Sequence of chain 15.A:
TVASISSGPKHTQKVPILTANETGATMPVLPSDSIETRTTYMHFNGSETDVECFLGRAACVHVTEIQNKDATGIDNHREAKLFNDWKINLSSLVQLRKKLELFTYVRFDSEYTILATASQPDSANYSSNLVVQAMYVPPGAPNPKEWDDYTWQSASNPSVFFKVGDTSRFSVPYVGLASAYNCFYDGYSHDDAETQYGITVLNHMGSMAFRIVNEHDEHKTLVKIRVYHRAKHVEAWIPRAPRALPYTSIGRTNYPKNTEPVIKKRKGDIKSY

Binding-site contacts:
Ligand atom C4A contacts residue PRO174 of chain 15.A at 3.3 Å (hydrophobic).
Ligand atom C4C contacts residue TYR128 of chain 15.A at 3.5 Å (hydrophobic).
Ligand atom C5A contacts residue ALA150 of chain 15.A at 3.2 Å (hydrophobic).
Ligand atom C5 contacts residue LEU106 of chain 15.A at 3.5 Å (hydrophobic).
Ligand atom C6B contacts residue VAL188 of chain 15.A at 3.8 Å (hydrophobic).
Ligand atom C1B contacts residue VAL188 of chain 15.A at 3.8 Å (hydrophobic).
Ligand atom CL2 contacts residue ILE104 of chain 15.A at 3.1 Å.
Ligand atom C4A contacts residue SER175 of chain 15.A at 3.8 Å.
Ligand atom C3D contacts residue LEU116 of chain 15.A at 3.6 Å (hydrophobic).
Ligand atom C3 contacts residue LEU106 of chain 15.A at 3.4 Å (hydrophobic).
Ligand atom O1D contacts residue SER107 of chain 15.A at 3.2 Å.
Ligand atom C31 contacts residue ASN219 of chain 15.A at 3.8 Å.
Ligand atom N3A contacts residue ALA24 of chain 15.C at 3.6 Å.
Ligand atom O1B contacts residue TYR152 of chain 15.A at 3.8 Å.
Ligand atom C5B contacts residue TYR152 of chain 15.A at 3.8 Å (hydrophobic).
Ligand atom N2 contacts residue ASN219 of chain 15.A at 3.4 Å (h-bond).
Ligand atom C6B contacts residue TYR152 of chain 15.A at 3.8 Å (hydrophobic).
Ligand atom C2D contacts residue SER107 of chain 15.A at 3.8 Å.
Ligand atom CL2 contacts residue MET224 of chain 15.A at 2.9 Å.
Ligand atom C1B contacts residue TYR152 of chain 15.A at 3.8 Å (hydrophobic).
Ligand atom C3B contacts residue MET224 of chain 15.A at 3.4 Å (hydrophobic).
Ligand atom C3C contacts residue ILE104 of chain 15.A at 3.6 Å (hydrophobic).
Ligand atom C2A contacts residue PHE186 of chain 15.A at 3.3 Å (hydrophobic).
Ligand atom O1A contacts residue PHE186 of chain 15.A at 2.9 Å.
Ligand atom C1C contacts residue TYR128 of chain 15.A at 3.5 Å (hydrophobic).
Ligand atom C3B contacts residue PHE186 of chain 15.A at 3.7 Å (hydrophobic).
Ligand atom C5A contacts residue VAL176 of chain 15.A at 3.2 Å (hydrophobic).
Ligand atom C4 contacts residue LEU106 of chain 15.A at 2.5 Å (hydrophobic).
Ligand atom N3A contacts residue PRO174 of chain 15.A at 3.6 Å (h-bond).
Ligand atom N2 contacts residue MET221 of chain 15.A at 3.5 Å (h-bond).
Ligand atom CL1 contacts residue VAL188 of chain 15.A at 3.5 Å.
Ligand atom C4B contacts residue PHE186 of chain 15.A at 3.4 Å (hydrophobic).
Ligand atom O1A contacts residue ALA150 of chain 15.A at 3.8 Å.
Ligand atom C2B contacts residue MET224 of chain 15.A at 3.6 Å (hydrophobic).
Ligand atom C4A contacts residue VAL176 of chain 15.A at 3.7 Å (hydrophobic).
Ligand atom C5C contacts residue VAL188 of chain 15.A at 2.9 Å (hydrophobic).
Ligand atom C5A contacts residue PHE186 of chain 15.A at 3.5 Å (hydrophobic).
Ligand atom O1 contacts residue MET221 of chain 15.A at 3.1 Å (h-bond).
Ligand atom C31 contacts residue LEU106 of chain 15.A at 3.8 Å (hydrophobic).
Ligand atom CL1 contacts residue LEU25 of chain 15.C at 3.5 Å.

Sequence of chain 15.C:
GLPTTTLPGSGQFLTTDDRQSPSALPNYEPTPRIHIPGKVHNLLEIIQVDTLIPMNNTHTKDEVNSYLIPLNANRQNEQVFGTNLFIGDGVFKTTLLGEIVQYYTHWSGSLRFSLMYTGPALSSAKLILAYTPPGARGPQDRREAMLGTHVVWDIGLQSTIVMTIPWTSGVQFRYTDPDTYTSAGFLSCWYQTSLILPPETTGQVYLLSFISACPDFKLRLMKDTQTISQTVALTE

A protein and the small-molecule ligand that binds it are described below.
Small molecule (SMILES): OCCOCOCc1cc(CCCCCOc2c(Cl)cc(C3=NCCO3)cc2Cl)on1

Sequence of chain 11.C:
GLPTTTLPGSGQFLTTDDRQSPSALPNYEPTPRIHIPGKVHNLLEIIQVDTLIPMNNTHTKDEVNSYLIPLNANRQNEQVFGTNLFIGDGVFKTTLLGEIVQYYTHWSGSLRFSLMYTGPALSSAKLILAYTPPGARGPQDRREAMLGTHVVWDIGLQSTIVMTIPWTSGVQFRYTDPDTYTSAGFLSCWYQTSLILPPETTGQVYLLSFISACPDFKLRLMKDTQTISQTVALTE